Sequence of chain 1.B:
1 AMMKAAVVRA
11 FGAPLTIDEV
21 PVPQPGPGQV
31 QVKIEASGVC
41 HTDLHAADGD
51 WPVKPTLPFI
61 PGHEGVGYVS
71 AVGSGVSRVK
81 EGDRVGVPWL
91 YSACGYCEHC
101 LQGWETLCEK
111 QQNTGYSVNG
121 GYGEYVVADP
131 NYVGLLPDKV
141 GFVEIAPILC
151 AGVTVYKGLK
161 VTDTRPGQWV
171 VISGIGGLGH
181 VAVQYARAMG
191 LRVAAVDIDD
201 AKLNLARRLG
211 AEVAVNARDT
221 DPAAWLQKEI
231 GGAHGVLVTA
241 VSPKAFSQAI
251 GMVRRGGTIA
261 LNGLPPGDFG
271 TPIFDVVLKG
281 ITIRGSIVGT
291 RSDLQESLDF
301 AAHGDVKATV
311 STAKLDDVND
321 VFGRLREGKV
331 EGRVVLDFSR

Sequence of chain 1.H:
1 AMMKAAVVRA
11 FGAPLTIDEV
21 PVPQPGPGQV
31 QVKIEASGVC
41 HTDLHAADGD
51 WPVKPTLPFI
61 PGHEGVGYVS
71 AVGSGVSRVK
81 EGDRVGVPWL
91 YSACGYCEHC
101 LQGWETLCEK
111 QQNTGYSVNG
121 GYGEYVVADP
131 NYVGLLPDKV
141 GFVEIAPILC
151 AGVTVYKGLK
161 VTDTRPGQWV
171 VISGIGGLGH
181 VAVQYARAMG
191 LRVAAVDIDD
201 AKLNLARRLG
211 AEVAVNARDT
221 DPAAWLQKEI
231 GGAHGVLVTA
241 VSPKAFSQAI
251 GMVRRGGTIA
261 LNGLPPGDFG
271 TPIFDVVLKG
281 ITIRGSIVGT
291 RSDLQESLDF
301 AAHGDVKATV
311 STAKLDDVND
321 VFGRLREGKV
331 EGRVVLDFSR

Binding-site contacts:
Ligand atom OXT contacts residue CYS150 of chain 1.B at 3.8 Å.
Ligand atom O3 contacts residue THR42 of chain 1.B at 3.6 Å.
Ligand atom C2 contacts residue THR42 of chain 1.B at 4.0 Å.
Ligand atom OXT contacts residue THR42 of chain 1.B at 2.5 Å (h-bond).
Ligand atom C5 contacts residue LEU264 of chain 1.B at 4.5 Å (hydrophobic).
Ligand atom O3 contacts residue TRP51 of chain 1.B at 4.2 Å.
Ligand atom C4 contacts residue TRP89 of chain 1.B at 3.4 Å (hydrophobic).
Ligand atom C1 contacts residue ILE287 of chain 1.B at 4.5 Å (hydrophobic).
Ligand atom O3 contacts residue LEU264 of chain 1.B at 4.3 Å.
Ligand atom O3 contacts residue TRP89 of chain 1.B at 3.5 Å.
Ligand atom C4 contacts residue LEU264 of chain 1.B at 3.8 Å (hydrophobic).
Ligand atom C1 contacts residue THR42 of chain 1.B at 3.7 Å.
Ligand atom C1 contacts residue TRP89 of chain 1.B at 3.7 Å (hydrophobic).
Ligand atom C1 contacts residue HIS63 of chain 1.B at 3.8 Å.
Ligand atom C6 contacts residue VAL288 of chain 1.B at 3.7 Å (hydrophobic).
Ligand atom C6 contacts residue TRP89 of chain 1.B at 3.1 Å (hydrophobic).
Ligand atom C5 contacts residue LEU278 of chain 1.H at 3.7 Å (hydrophobic).
Ligand atom C4 contacts residue TRP51 of chain 1.B at 4.2 Å (hydrophobic).
Ligand atom C4 contacts residue LEU278 of chain 1.H at 3.9 Å (hydrophobic).
Ligand atom C2 contacts residue TRP89 of chain 1.B at 3.5 Å (hydrophobic).
Ligand atom C4 contacts residue ILE287 of chain 1.B at 4.2 Å (hydrophobic).
Ligand atom C1 contacts residue CYS150 of chain 1.B at 4.4 Å (hydrophobic).
Ligand atom C5 contacts residue TRP89 of chain 1.B at 3.2 Å (hydrophobic).
Ligand atom OXT contacts residue CYS40 of chain 1.B at 4.4 Å.
Ligand atom O3 contacts residue ILE287 of chain 1.B at 4.2 Å.
Ligand atom OXT contacts residue HIS63 of chain 1.B at 3.2 Å (h-bond).
Ligand atom C2 contacts residue ILE287 of chain 1.B at 3.9 Å (hydrophobic).
Ligand atom C2 contacts residue VAL288 of chain 1.B at 4.2 Å (hydrophobic).
Ligand atom C1 contacts residue VAL288 of chain 1.B at 3.8 Å (hydrophobic).
Ligand atom C5 contacts residue ILE287 of chain 1.B at 3.8 Å (hydrophobic).
Ligand atom C6 contacts residue ILE287 of chain 1.B at 3.6 Å (hydrophobic).

The protein below binds the small molecule below.
Small molecule (SMILES): O=Cc1ccco1